Binding-site contacts:
Ligand atom C7 contacts residue LEU73 of chain 7.B at 4.3 Å (hydrophobic).
Ligand atom C4 contacts residue MET74 of chain 7.B at 3.5 Å (hydrophobic).
Ligand atom C1 contacts residue LEU109 of chain 7.B at 3.9 Å (hydrophobic).
Ligand atom C2 contacts residue MET105 of chain 7.B at 3.8 Å (hydrophobic).
Ligand atom C3 contacts residue LEU131 of chain 3.B at 4.2 Å (hydrophobic).
Ligand atom C6 contacts residue LEU73 of chain 7.B at 3.5 Å (hydrophobic).
Ligand atom C1 contacts residue ASN106 of chain 7.B at 3.1 Å.
Ligand atom C11 contacts residue HIS138 of chain 3.B at 3.6 Å.
Ligand atom C11 contacts residue GLU134 of chain 3.B at 4.3 Å.
Ligand atom C1 contacts residue VAL135 of chain 3.B at 4.1 Å (hydrophobic).
Ligand atom C3 contacts residue GLU134 of chain 3.B at 3.9 Å.
Ligand atom C4 contacts residue LEU73 of chain 7.B at 3.5 Å (hydrophobic).
Ligand atom C4 contacts residue ALA75 of chain 7.B at 4.3 Å (hydrophobic).
Ligand atom C9 contacts residue LEU73 of chain 7.B at 4.4 Å (hydrophobic).
Ligand atom C3 contacts residue LEU102 of chain 7.B at 4.2 Å (hydrophobic).
Ligand atom O5 contacts residue ALA75 of chain 7.B at 3.1 Å (h-bond).
Ligand atom C2 contacts residue ASN106 of chain 7.B at 4.4 Å.
Ligand atom O5 contacts residue ASN106 of chain 7.B at 2.6 Å (h-bond).
Ligand atom C9 contacts residue MET74 of chain 7.B at 4.0 Å (hydrophobic).
Ligand atom N10 contacts residue MET74 of chain 7.B at 2.9 Å (h-bond).
Ligand atom N8 contacts residue HIS138 of chain 3.B at 4.3 Å.
Ligand atom C7 contacts residue GLU134 of chain 3.B at 3.8 Å.
Ligand atom C4 contacts residue ASN106 of chain 7.B at 3.2 Å.
Ligand atom N10 contacts residue LEU73 of chain 7.B at 3.6 Å.
Ligand atom C2 contacts residue VAL135 of chain 3.B at 3.6 Å (hydrophobic).
Ligand atom C2 contacts residue LEU131 of chain 3.B at 4.1 Å (hydrophobic).
Ligand atom O5 contacts residue MET74 of chain 7.B at 3.1 Å.
Ligand atom O5 contacts residue LEU73 of chain 7.B at 3.5 Å.
Ligand atom C6 contacts residue MET74 of chain 7.B at 3.6 Å (hydrophobic).
Ligand atom C4 contacts residue LEU109 of chain 7.B at 4.3 Å (hydrophobic).
Ligand atom N8 contacts residue GLU134 of chain 3.B at 2.9 Å (salt-bridge).
Ligand atom C1 contacts residue LEU73 of chain 7.B at 4.2 Å (hydrophobic).
Ligand atom C9 contacts residue HIS138 of chain 3.B at 4.2 Å.
Ligand atom C11 contacts residue ASP72 of chain 7.B at 3.7 Å.
Ligand atom C9 contacts residue GLU134 of chain 3.B at 3.9 Å.
Ligand atom C3 contacts residue VAL135 of chain 3.B at 3.9 Å (hydrophobic).
Ligand atom C11 contacts residue MET74 of chain 7.B at 4.2 Å (hydrophobic).
Ligand atom O5 contacts residue LEU109 of chain 7.B at 4.0 Å.
Ligand atom C1 contacts residue MET105 of chain 7.B at 3.9 Å (hydrophobic).
Ligand atom C2 contacts residue LEU102 of chain 7.B at 4.2 Å (hydrophobic).

Sequence of chain 7.B:
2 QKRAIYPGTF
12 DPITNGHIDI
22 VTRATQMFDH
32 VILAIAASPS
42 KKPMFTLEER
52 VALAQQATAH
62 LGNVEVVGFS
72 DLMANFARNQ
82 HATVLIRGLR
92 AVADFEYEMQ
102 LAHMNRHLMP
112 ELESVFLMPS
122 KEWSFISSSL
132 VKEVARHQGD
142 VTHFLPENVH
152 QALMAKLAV

This protein binds this small molecule.
Small molecule (SMILES): Cc1nc2cccc(O)c2[nH]1

Sequence of chain 3.B:
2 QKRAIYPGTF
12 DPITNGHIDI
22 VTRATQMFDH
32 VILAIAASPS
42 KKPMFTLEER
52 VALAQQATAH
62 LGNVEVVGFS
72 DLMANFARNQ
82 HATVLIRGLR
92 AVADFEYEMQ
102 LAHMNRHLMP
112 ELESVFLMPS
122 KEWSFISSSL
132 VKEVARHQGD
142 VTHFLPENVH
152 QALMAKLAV